This protein binds this small molecule.
Small molecule (SMILES): N[C@@H](Cc1c[nH]c[nH+]1)C(=O)O

Binding-site contacts:
Ligand atom C contacts residue MLA1 of chain 1.E at 4.0 Å.
Ligand atom CB contacts residue HIS1 of chain 1.I at 3.5 Å.
Ligand atom CG contacts residue TYR204 of chain 1.A at 3.8 Å (hydrophobic).
Ligand atom NE2 contacts residue GLU140 of chain 1.A at 2.9 Å (salt-bridge).
Ligand atom ND1 contacts residue PHE176 of chain 1.A at 4.2 Å.
Ligand atom C contacts residue TYR231 of chain 1.A at 3.3 Å (hydrophobic).
Ligand atom CA contacts residue TYR231 of chain 1.A at 3.5 Å (hydrophobic).
Ligand atom O contacts residue HIS1 of chain 1.I at 2.3 Å (h-bond).
Ligand atom N contacts residue HIS1 of chain 1.I at 2.7 Å (h-bond).
Ligand atom CE1 contacts residue GLU140 of chain 1.A at 3.3 Å.
Ligand atom O contacts residue TYR231 of chain 1.A at 2.4 Å (h-bond).
Ligand atom N contacts residue TYR143 of chain 1.A at 4.2 Å.
Ligand atom CD2 contacts residue TYR204 of chain 1.A at 3.5 Å (hydrophobic).
Ligand atom O contacts residue MLA1 of chain 1.E at 3.1 Å (h-bond).
Ligand atom CD2 contacts residue HIS1 of chain 1.I at 3.5 Å.
Ligand atom CA contacts residue HIS1 of chain 1.I at 2.5 Å.
Ligand atom ND1 contacts residue TYR143 of chain 1.A at 4.0 Å.
Ligand atom CB contacts residue TYR204 of chain 1.A at 4.0 Å (hydrophobic).
Ligand atom CB contacts residue TYR231 of chain 1.A at 3.3 Å (hydrophobic).
Ligand atom NE2 contacts residue HIS1 of chain 1.I at 3.9 Å.
Ligand atom CE1 contacts residue TYR143 of chain 1.A at 3.7 Å (hydrophobic).
Ligand atom NE2 contacts residue PHE176 of chain 1.A at 4.3 Å.
Ligand atom CG contacts residue HIS1 of chain 1.I at 3.8 Å.
Ligand atom CE1 contacts residue TYR204 of chain 1.A at 4.0 Å (hydrophobic).
Ligand atom CD2 contacts residue GLU140 of chain 1.A at 4.0 Å.
Ligand atom ND1 contacts residue TYR204 of chain 1.A at 4.0 Å.
Ligand atom C contacts residue HIS1 of chain 1.I at 1.3 Å.
Ligand atom CE1 contacts residue PHE176 of chain 1.A at 3.8 Å (hydrophobic).
Ligand atom NE2 contacts residue TYR143 of chain 1.A at 4.4 Å.
Ligand atom NE2 contacts residue TYR204 of chain 1.A at 3.5 Å.

Sequence of chain 1.A:
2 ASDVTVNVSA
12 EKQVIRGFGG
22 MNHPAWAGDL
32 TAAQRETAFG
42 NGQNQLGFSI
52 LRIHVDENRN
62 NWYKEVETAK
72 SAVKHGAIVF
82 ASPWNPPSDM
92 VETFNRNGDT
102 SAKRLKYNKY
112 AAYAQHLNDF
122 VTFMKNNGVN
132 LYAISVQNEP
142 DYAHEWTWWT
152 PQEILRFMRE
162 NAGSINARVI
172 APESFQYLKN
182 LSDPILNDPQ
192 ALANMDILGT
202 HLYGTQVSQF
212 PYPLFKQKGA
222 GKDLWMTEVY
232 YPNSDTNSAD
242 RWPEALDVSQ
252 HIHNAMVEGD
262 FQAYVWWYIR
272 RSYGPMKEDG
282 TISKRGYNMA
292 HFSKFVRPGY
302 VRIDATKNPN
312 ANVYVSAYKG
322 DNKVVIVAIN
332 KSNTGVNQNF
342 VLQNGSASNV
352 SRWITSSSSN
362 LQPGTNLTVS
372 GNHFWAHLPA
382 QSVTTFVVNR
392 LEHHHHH